This small molecule binds to this protein.
Small molecule (SMILES): CC1(C)C=C(CSS(C)(=O)=O)C(C)(C)N1[O]

Sequence of chain 1.A:
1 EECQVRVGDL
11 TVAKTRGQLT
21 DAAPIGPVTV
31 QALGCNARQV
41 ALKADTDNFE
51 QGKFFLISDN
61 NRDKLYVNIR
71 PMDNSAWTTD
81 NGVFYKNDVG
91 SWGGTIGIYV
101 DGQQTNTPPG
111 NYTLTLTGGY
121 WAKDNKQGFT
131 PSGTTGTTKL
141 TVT

Binding-site contacts:
Ligand atom N1 contacts residue ASN97 of chain 1.B at 4.5 Å.
Ligand atom O1 contacts residue VAL96 of chain 1.B at 4.4 Å.
Ligand atom C8 contacts residue MET72 of chain 1.A at 3.5 Å (hydrophobic).
Ligand atom C9 contacts residue ASN97 of chain 1.B at 3.2 Å.
Ligand atom C6 contacts residue GLU98 of chain 1.B at 4.1 Å.
Ligand atom S1 contacts residue GLU99 of chain 1.B at 3.2 Å (salt-bridge).
Ligand atom S1 contacts residue CYS39 of chain 1.B at 2.0 Å (h-bond).
Ligand atom C6 contacts residue GLU99 of chain 1.B at 4.4 Å.
Ligand atom C9 contacts residue HIS89 of chain 1.B at 3.8 Å.
Ligand atom C1 contacts residue HIS89 of chain 1.B at 4.3 Å.
Ligand atom O1 contacts residue ASN97 of chain 1.B at 3.7 Å.
Ligand atom O1 contacts residue LEU95 of chain 1.B at 3.0 Å (h-bond).
Ligand atom C2 contacts residue CYS39 of chain 1.B at 4.1 Å (hydrophobic).
Ligand atom C3 contacts residue HIS89 of chain 1.B at 3.7 Å.
Ligand atom C6 contacts residue ASN97 of chain 1.B at 3.7 Å.
Ligand atom C6 contacts residue HIS89 of chain 1.B at 3.5 Å.
Ligand atom C2 contacts residue HIS89 of chain 1.B at 3.9 Å.
Ligand atom S1 contacts residue HIS89 of chain 1.B at 3.1 Å (h-bond).
Ligand atom C3 contacts residue CYS39 of chain 1.B at 3.9 Å (hydrophobic).
Ligand atom C1 contacts residue MET72 of chain 1.A at 4.1 Å (hydrophobic).
Ligand atom C9 contacts residue LEU95 of chain 1.B at 4.5 Å (hydrophobic).
Ligand atom C4 contacts residue CYS39 of chain 1.B at 3.0 Å (hydrophobic).
Ligand atom C9 contacts residue MET72 of chain 1.A at 3.1 Å (hydrophobic).
Ligand atom N1 contacts residue HIS89 of chain 1.B at 4.4 Å.
Ligand atom N1 contacts residue LEU95 of chain 1.B at 4.1 Å.
Ligand atom C5 contacts residue HIS89 of chain 1.B at 4.1 Å.
Ligand atom C4 contacts residue HIS89 of chain 1.B at 4.1 Å.

Sequence of chain 1.B:
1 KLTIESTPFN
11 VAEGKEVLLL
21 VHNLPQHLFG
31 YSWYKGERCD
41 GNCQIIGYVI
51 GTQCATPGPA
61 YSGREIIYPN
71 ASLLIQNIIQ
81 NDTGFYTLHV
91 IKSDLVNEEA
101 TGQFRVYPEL